Binding-site contacts:
Ligand atom C2 contacts residue GLY153 of chain 1.G at 3.5 Å.
Ligand atom N6 contacts residue ASP152 of chain 1.G at 2.9 Å (salt-bridge).
Ligand atom CA contacts residue ASP171 of chain 1.G at 3.6 Å.
Ligand atom N1 contacts residue GLY153 of chain 1.G at 2.8 Å (h-bond).
Ligand atom CG contacts residue GLN67 of chain 1.G at 3.4 Å.
Ligand atom O4' contacts residue GLY98 of chain 1.G at 3.6 Å.
Ligand atom CA contacts residue GLN67 of chain 1.G at 3.3 Å.
Ligand atom C8 contacts residue SER173 of chain 1.G at 3.3 Å.
Ligand atom CA contacts residue TYR240 of chain 1.G at 3.4 Å (hydrophobic).
Ligand atom CB contacts residue GLN67 of chain 1.G at 3.0 Å.
Ligand atom CA contacts residue TYR76 of chain 1.G at 3.6 Å (hydrophobic).
Ligand atom CE contacts residue ASP101 of chain 1.G at 3.4 Å.
Ligand atom C4 contacts residue ILE122 of chain 1.G at 3.6 Å (hydrophobic).
Ligand atom C4' contacts residue GLU121 of chain 1.G at 3.5 Å.
Ligand atom N3 contacts residue GLY98 of chain 1.G at 3.5 Å.
Ligand atom N contacts residue ASP171 of chain 1.G at 2.9 Å (salt-bridge).
Ligand atom C2 contacts residue ILE122 of chain 1.G at 3.4 Å (hydrophobic).
Ligand atom C1' contacts residue GLU121 of chain 1.G at 3.4 Å.
Ligand atom O4' contacts residue SER173 of chain 1.G at 3.5 Å (h-bond).
Ligand atom C3' contacts residue GLU121 of chain 1.G at 3.4 Å.
Ligand atom CB contacts residue ASP101 of chain 1.G at 3.5 Å.
Ligand atom N contacts residue ASP101 of chain 1.G at 3.1 Å (salt-bridge).
Ligand atom O3' contacts residue VAL126 of chain 1.G at 3.5 Å.
Ligand atom N7 contacts residue ALA179 of chain 1.G at 3.1 Å (h-bond).
Ligand atom N6 contacts residue PRO178 of chain 1.G at 3.1 Å (h-bond).
Ligand atom N1 contacts residue ASP152 of chain 1.G at 3.5 Å (salt-bridge).
Ligand atom C2' contacts residue GLU121 of chain 1.G at 3.4 Å.
Ligand atom N3 contacts residue ILE122 of chain 1.G at 3.2 Å (h-bond).
Ligand atom O4' contacts residue SER172 of chain 1.G at 3.6 Å.
Ligand atom CG contacts residue ASP171 of chain 1.G at 3.5 Å.
Ligand atom O2' contacts residue GLU121 of chain 1.G at 2.7 Å (salt-bridge).
Ligand atom C5' contacts residue SER172 of chain 1.G at 3.5 Å.
Ligand atom C5' contacts residue SER173 of chain 1.G at 3.2 Å.
Ligand atom N contacts residue TYR76 of chain 1.G at 3.4 Å.
Ligand atom O3' contacts residue GLU121 of chain 1.G at 2.6 Å (salt-bridge).
Ligand atom C4' contacts residue ASP171 of chain 1.G at 3.6 Å.
Ligand atom N7 contacts residue PRO178 of chain 1.G at 3.1 Å.
Ligand atom C5' contacts residue ASP171 of chain 1.G at 3.2 Å.
Ligand atom O2' contacts residue GLN46 of chain 1.G at 3.0 Å (h-bond).
Ligand atom SD contacts residue ASP101 of chain 1.G at 3.6 Å (salt-bridge).

Sequence of chain 1.G:
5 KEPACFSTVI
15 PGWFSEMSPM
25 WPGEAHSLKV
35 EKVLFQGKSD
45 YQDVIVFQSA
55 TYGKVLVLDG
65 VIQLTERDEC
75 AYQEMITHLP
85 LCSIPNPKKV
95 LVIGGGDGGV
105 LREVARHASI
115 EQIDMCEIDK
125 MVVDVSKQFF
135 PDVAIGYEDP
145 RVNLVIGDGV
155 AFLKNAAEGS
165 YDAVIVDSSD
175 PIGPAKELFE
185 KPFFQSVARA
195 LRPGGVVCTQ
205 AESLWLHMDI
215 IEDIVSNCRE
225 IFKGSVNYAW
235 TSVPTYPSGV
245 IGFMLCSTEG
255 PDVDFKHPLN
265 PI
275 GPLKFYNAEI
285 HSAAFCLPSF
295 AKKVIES

A small-molecule ligand and the protein it binds are described below.
Small molecule (SMILES): C[S@@H](CCCN)C[C@H]1O[C@@H](n2cnc3c(N)ncnc32)[C@H](O)[C@@H]1O